Binding-site contacts:
Ligand atom C1 contacts residue ARG23 of chain 1.B at 3.8 Å.
Ligand atom C3 contacts residue ASN65 of chain 1.B at 3.8 Å.
Ligand atom C5 contacts residue ASN65 of chain 1.B at 3.7 Å.
Ligand atom C7 contacts residue ASN65 of chain 1.B at 3.6 Å.
Ligand atom C4 contacts residue ASN65 of chain 1.B at 4.3 Å.
Ligand atom O7 contacts residue ASN65 of chain 1.B at 3.8 Å.
Ligand atom C2 contacts residue ASN65 of chain 1.B at 2.4 Å.
Ligand atom C5 contacts residue ARG23 of chain 1.B at 4.1 Å.
Ligand atom O5 contacts residue ARG23 of chain 1.B at 3.5 Å (salt-bridge).
Ligand atom N2 contacts residue ASN65 of chain 1.B at 2.9 Å (h-bond).
Ligand atom C6 contacts residue ARG23 of chain 1.B at 4.1 Å.
Ligand atom C1 contacts residue ASN65 of chain 1.B at 1.4 Å.
Ligand atom O5 contacts residue ASN65 of chain 1.B at 2.4 Å (h-bond).

Sequence of chain 1.B:
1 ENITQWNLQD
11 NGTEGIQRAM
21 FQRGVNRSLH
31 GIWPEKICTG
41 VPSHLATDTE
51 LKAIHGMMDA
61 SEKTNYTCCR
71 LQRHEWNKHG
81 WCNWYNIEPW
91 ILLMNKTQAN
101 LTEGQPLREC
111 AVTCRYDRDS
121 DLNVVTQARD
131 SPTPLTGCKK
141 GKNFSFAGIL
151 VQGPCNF

This small molecule binds to this protein.
Small molecule (SMILES): CC(=O)N[C@@H]1[C@@H](O)[C@H](O)[C@@H](CO)O[C@H]1O